A protein and the small-molecule ligand that binds it are described below.
Small molecule (SMILES): CC(=O)N[C@@H]1[C@@H](O)[C@H](O[C@@H]2O[C@H](CO)[C@@H](O[C@@H]3O[C@H](CO[C@H]4O[C@H](CO[C@H]5O[C@H](CO)[C@@H](O)[C@H](O)[C@@H]5O[C@H]5O[C@H](CO)[C@@H](O)[C@H](O)[C@@H]5O)[C@@H](O)[C@H](O)[C@@H]4O)[C@@H](O)[C@H](O[C@H]4O[C@H](CO)[C@@H](O)[C@H](O)[C@@H]4O)[C@@H]3O)[C@H](O)[C@H]2NC(C)=O)[C@@H](CO)O[C@H]1O

Sequence of chain 1.K:
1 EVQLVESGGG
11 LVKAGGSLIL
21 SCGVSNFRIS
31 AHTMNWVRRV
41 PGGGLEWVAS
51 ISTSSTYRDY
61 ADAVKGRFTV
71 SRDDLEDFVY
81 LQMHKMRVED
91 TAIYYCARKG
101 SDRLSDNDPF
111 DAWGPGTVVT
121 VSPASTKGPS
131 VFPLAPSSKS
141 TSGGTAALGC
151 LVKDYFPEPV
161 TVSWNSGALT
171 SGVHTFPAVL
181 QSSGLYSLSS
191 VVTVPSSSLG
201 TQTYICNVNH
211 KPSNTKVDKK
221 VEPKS

Binding-site contacts:
Ligand atom C6 contacts residue LYS304 of chain 1.E at 4.4 Å.
Ligand atom O6 contacts residue PHE27 of chain 1.K at 3.5 Å.
Ligand atom C6 contacts residue PHE27 of chain 1.K at 3.9 Å (hydrophobic).
Ligand atom O3 contacts residue MAN1 of chain 1.MA at 4.0 Å.
Ligand atom O5 contacts residue LYS304 of chain 1.E at 4.2 Å.
Ligand atom O3 contacts residue THR56 of chain 1.P at 4.2 Å.
Ligand atom C1 contacts residue MAN1 of chain 1.MA at 3.8 Å.
Ligand atom O6 contacts residue ARG28 of chain 1.K at 2.5 Å (salt-bridge).
Ligand atom O5 contacts residue MAN1 of chain 1.MA at 3.8 Å.
Ligand atom O6 contacts residue ALA305 of chain 1.E at 3.2 Å (h-bond).
Ligand atom C3 contacts residue MAN1 of chain 1.MA at 4.2 Å.
Ligand atom C6 contacts residue ALA305 of chain 1.E at 4.1 Å (hydrophobic).
Ligand atom C6 contacts residue ARG28 of chain 1.K at 2.7 Å.
Ligand atom O6 contacts residue LYS304 of chain 1.E at 3.1 Å (salt-bridge).
Ligand atom O2 contacts residue MAN1 of chain 1.MA at 2.0 Å.
Ligand atom O2 contacts residue MAN2 of chain 1.MA at 4.3 Å.
Ligand atom C2 contacts residue MAN1 of chain 1.MA at 3.2 Å.
Ligand atom O4 contacts residue THR56 of chain 1.P at 4.4 Å.
Ligand atom C5 contacts residue ARG28 of chain 1.K at 4.3 Å.
Ligand atom C4 contacts residue MAN1 of chain 1.MA at 4.4 Å.

Sequence of chain 1.P:
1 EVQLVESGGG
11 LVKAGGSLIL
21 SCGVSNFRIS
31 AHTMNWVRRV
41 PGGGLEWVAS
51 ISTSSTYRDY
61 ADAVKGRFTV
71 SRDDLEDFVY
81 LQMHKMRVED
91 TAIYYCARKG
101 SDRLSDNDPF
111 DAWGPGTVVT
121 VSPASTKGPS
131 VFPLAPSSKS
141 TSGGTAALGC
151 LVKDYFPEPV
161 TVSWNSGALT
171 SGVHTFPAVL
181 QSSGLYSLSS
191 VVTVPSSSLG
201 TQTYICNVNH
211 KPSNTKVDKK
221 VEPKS

Sequence of chain 1.E:
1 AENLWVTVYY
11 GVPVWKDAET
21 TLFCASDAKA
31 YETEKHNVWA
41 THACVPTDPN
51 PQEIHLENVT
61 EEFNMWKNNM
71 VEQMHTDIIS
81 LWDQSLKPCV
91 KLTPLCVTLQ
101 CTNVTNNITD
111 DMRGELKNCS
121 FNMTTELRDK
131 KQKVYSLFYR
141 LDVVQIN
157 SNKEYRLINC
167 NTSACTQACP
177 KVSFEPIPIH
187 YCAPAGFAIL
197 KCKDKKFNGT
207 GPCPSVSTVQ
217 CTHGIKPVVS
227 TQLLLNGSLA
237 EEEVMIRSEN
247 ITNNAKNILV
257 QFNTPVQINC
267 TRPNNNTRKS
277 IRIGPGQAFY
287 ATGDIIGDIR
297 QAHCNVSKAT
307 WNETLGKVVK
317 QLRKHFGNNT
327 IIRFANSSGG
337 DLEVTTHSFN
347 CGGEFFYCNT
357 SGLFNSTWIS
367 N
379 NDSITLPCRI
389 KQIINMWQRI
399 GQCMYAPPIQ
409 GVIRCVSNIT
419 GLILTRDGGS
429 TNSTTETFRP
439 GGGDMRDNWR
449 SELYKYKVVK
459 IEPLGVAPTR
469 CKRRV